Binding-site contacts:
Ligand atom O5 contacts residue THR205 of chain 1.C at 4.3 Å.
Ligand atom O3 contacts residue ASN203 of chain 1.C at 3.3 Å (h-bond).
Ligand atom N2 contacts residue ASN203 of chain 1.C at 3.4 Å (h-bond).
Ligand atom O5 contacts residue ASN203 of chain 1.C at 2.4 Å (h-bond).
Ligand atom C2 contacts residue ASN203 of chain 1.C at 2.5 Å.
Ligand atom O3 contacts residue ALA206 of chain 1.C at 4.4 Å.
Ligand atom O7 contacts residue ASN203 of chain 1.C at 3.5 Å (h-bond).
Ligand atom C4 contacts residue ASN203 of chain 1.C at 4.3 Å.
Ligand atom C3 contacts residue THR205 of chain 1.C at 4.0 Å.
Ligand atom C5 contacts residue THR205 of chain 1.C at 3.9 Å.
Ligand atom C6 contacts residue LYS202 of chain 1.C at 4.2 Å.
Ligand atom O5 contacts residue LYS202 of chain 1.C at 3.6 Å (salt-bridge).
Ligand atom C1 contacts residue ASN203 of chain 1.C at 1.5 Å.
Ligand atom O3 contacts residue THR205 of chain 1.C at 3.4 Å (h-bond).
Ligand atom C6 contacts residue THR205 of chain 1.C at 3.3 Å.
Ligand atom C3 contacts residue ASN203 of chain 1.C at 3.7 Å.
Ligand atom C7 contacts residue ASN203 of chain 1.C at 3.7 Å.
Ligand atom O6 contacts residue THR205 of chain 1.C at 3.5 Å (h-bond).
Ligand atom C4 contacts residue THR205 of chain 1.C at 3.5 Å.
Ligand atom C5 contacts residue LYS202 of chain 1.C at 4.5 Å.
Ligand atom C5 contacts residue ASN203 of chain 1.C at 3.7 Å.

This small molecule binds to this protein.
Small molecule (SMILES): CC(=O)N[C@@H]1[C@@H](O)[C@H](O)[C@@H](CO)O[C@H]1O

Sequence of chain 1.C:
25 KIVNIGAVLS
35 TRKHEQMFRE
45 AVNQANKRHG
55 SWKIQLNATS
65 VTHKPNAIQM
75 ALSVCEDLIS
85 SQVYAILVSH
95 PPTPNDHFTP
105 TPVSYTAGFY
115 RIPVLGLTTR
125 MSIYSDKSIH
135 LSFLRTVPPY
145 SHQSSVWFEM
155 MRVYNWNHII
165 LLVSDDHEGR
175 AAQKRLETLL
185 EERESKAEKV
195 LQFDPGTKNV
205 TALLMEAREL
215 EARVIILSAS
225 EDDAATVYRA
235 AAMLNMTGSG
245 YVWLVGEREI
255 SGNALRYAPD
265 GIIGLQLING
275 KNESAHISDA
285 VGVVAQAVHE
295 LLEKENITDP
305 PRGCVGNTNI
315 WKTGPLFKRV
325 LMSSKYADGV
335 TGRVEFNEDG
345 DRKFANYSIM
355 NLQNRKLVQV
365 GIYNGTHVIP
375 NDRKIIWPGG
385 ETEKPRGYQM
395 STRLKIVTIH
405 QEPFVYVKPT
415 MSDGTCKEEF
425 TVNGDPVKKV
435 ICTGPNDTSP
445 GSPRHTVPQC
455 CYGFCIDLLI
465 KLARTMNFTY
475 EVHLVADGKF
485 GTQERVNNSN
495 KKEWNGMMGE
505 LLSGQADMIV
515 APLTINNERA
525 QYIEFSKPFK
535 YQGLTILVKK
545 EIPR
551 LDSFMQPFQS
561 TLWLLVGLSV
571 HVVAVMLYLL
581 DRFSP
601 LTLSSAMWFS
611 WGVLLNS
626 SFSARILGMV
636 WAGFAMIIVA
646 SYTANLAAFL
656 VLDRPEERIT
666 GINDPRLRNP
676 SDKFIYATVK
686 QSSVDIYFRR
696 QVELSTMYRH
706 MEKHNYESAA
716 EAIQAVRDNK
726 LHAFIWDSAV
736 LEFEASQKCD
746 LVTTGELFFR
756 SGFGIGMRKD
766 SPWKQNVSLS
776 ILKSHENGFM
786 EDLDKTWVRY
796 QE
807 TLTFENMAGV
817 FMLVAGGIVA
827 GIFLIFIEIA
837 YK